Sequence of chain 1.A:
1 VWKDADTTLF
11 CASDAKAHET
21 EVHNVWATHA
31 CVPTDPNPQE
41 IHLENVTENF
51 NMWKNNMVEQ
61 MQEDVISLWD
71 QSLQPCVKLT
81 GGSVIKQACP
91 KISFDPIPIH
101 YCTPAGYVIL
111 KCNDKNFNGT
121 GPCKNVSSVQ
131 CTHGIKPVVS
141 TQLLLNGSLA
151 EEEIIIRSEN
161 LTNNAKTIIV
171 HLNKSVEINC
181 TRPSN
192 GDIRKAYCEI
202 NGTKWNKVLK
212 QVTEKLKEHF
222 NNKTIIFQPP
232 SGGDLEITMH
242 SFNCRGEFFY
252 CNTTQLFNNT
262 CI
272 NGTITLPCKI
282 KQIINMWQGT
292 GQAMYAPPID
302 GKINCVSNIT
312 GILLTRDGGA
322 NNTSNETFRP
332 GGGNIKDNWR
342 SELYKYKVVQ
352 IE

Binding-site contacts:
Ligand atom O6 contacts residue LYS205 of chain 1.A at 3.3 Å.
Ligand atom O6 contacts residue THR204 of chain 1.A at 4.1 Å.
Ligand atom N2 contacts residue ASN202 of chain 1.A at 3.0 Å (h-bond).
Ligand atom C6 contacts residue THR204 of chain 1.A at 3.5 Å.
Ligand atom C7 contacts residue ASN202 of chain 1.A at 3.6 Å.
Ligand atom C3 contacts residue ASN202 of chain 1.A at 3.8 Å.
Ligand atom C5 contacts residue THR204 of chain 1.A at 4.1 Å.
Ligand atom C2 contacts residue ASN202 of chain 1.A at 2.4 Å.
Ligand atom C6 contacts residue LYS205 of chain 1.A at 4.4 Å.
Ligand atom C4 contacts residue ASN202 of chain 1.A at 4.1 Å.
Ligand atom O5 contacts residue LYS205 of chain 1.A at 3.5 Å.
Ligand atom C1 contacts residue LYS205 of chain 1.A at 4.2 Å.
Ligand atom O5 contacts residue THR204 of chain 1.A at 4.0 Å.
Ligand atom O5 contacts residue ASN202 of chain 1.A at 2.4 Å (h-bond).
Ligand atom C8 contacts residue ASN202 of chain 1.A at 3.3 Å.
Ligand atom O6 contacts residue ASN202 of chain 1.A at 4.5 Å.
Ligand atom C5 contacts residue ASN202 of chain 1.A at 3.7 Å.
Ligand atom C1 contacts residue ASN202 of chain 1.A at 1.4 Å.

A protein and the small-molecule ligand that binds it are described below.
Small molecule (SMILES): CC(=O)N[C@@H]1[C@@H](O)[C@H](O)[C@@H](CO)O[C@H]1O